This small molecule binds to this protein.
Small molecule (SMILES): C[C@@H]1N[C@H](CNC(=O)[C@H](c2ccccc2)C2CCCC2)[C@@H](O)[C@H](O)[C@@H]1O

Binding-site contacts:
Ligand atom NAP contacts residue ARG254 of chain 1.A at 3.5 Å (salt-bridge).
Ligand atom CAW contacts residue ASP224 of chain 1.A at 3.5 Å.
Ligand atom CAV contacts residue GLU66 of chain 1.A at 3.1 Å.
Ligand atom CAA contacts residue HIS34 of chain 1.A at 3.2 Å.
Ligand atom NAQ contacts residue ASP224 of chain 1.A at 2.7 Å (salt-bridge).
Ligand atom CAO contacts residue ASP224 of chain 1.A at 3.0 Å.
Ligand atom CAY contacts residue ASP224 of chain 1.A at 3.2 Å.
Ligand atom CAA contacts residue PHE290 of chain 1.A at 3.2 Å (hydrophobic).
Ligand atom OAD contacts residue HIS129 of chain 1.A at 3.5 Å (h-bond).
Ligand atom OAE contacts residue HIS129 of chain 1.A at 2.8 Å (h-bond).
Ligand atom CAU contacts residue HIS128 of chain 1.A at 3.6 Å.
Ligand atom CAV contacts residue TRP67 of chain 1.A at 3.7 Å (hydrophobic).
Ligand atom CAF contacts residue ASN270 of chain 1.A at 3.5 Å.
Ligand atom CAI contacts residue ARG254 of chain 1.A at 3.5 Å.
Ligand atom CAY contacts residue GLU266 of chain 1.A at 3.4 Å.
Ligand atom CAR contacts residue ARG254 of chain 1.A at 3.7 Å.
Ligand atom CAM contacts residue LEU50 of chain 1.A at 3.3 Å (hydrophobic).
Ligand atom CAO contacts residue ARG254 of chain 1.A at 3.5 Å.
Ligand atom OAD contacts residue HIS128 of chain 1.A at 2.6 Å.
Ligand atom CAT contacts residue GLU266 of chain 1.A at 3.7 Å.
Ligand atom OAD contacts residue GLU66 of chain 1.A at 2.7 Å (salt-bridge).
Ligand atom OAC contacts residue TYR171 of chain 1.A at 3.2 Å (h-bond).
Ligand atom CAT contacts residue PHE290 of chain 1.A at 3.6 Å (hydrophobic).
Ligand atom CAI contacts residue GLU266 of chain 1.A at 3.7 Å.
Ligand atom OAC contacts residue ASP224 of chain 1.A at 3.5 Å (salt-bridge).
Ligand atom CAG contacts residue ARG254 of chain 1.A at 3.7 Å.
Ligand atom OAE contacts residue TRP67 of chain 1.A at 3.0 Å (h-bond).
Ligand atom CAK contacts residue MET55 of chain 1.A at 3.4 Å (hydrophobic).
Ligand atom OAC contacts residue HIS34 of chain 1.A at 2.6 Å (h-bond).
Ligand atom CAV contacts residue HIS128 of chain 1.A at 3.7 Å.
Ligand atom OAB contacts residue ARG254 of chain 1.A at 3.7 Å.
Ligand atom NAP contacts residue GLU266 of chain 1.A at 3.2 Å (salt-bridge).
Ligand atom OAD contacts residue TRP67 of chain 1.A at 3.0 Å (h-bond).
Ligand atom CAU contacts residue HIS34 of chain 1.A at 3.3 Å.
Ligand atom CAO contacts residue GLU266 of chain 1.A at 3.6 Å.
Ligand atom OAB contacts residue MET225 of chain 1.A at 3.7 Å.
Ligand atom CAW contacts residue HIS129 of chain 1.A at 3.3 Å.
Ligand atom CAU contacts residue GLU66 of chain 1.A at 3.3 Å.
Ligand atom OAC contacts residue HIS128 of chain 1.A at 2.6 Å (h-bond).
Ligand atom NAQ contacts residue GLU266 of chain 1.A at 3.3 Å (salt-bridge).

Sequence of chain 1.A:
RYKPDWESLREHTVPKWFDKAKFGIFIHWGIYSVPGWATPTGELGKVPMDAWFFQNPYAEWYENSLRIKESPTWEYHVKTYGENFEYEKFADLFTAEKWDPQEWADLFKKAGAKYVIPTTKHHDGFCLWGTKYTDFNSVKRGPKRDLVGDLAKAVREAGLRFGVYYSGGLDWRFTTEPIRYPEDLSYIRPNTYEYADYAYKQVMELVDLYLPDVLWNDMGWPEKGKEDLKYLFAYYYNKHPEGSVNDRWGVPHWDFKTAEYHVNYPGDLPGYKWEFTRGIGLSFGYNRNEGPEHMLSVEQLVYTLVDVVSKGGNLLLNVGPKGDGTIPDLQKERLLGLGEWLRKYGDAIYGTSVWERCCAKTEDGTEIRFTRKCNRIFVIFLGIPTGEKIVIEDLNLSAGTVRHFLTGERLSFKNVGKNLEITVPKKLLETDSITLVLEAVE